Binding-site contacts:
Ligand atom C3 contacts residue ASN93 of chain 1.A at 3.8 Å.
Ligand atom C1 contacts residue ASN93 of chain 1.A at 1.4 Å.
Ligand atom C3 contacts residue THR90 of chain 1.A at 3.9 Å.
Ligand atom C7 contacts residue GLN97 of chain 1.A at 3.4 Å.
Ligand atom O7 contacts residue ASN93 of chain 1.A at 3.5 Å (h-bond).
Ligand atom O4 contacts residue PHE88 of chain 1.A at 3.8 Å.
Ligand atom C8 contacts residue LEU103 of chain 1.A at 3.9 Å (hydrophobic).
Ligand atom O5 contacts residue THR90 of chain 1.A at 4.0 Å.
Ligand atom C4 contacts residue THR90 of chain 1.A at 4.1 Å.
Ligand atom C2 contacts residue MET91 of chain 1.A at 3.8 Å (hydrophobic).
Ligand atom N2 contacts residue ASN93 of chain 1.A at 3.0 Å (h-bond).
Ligand atom O7 contacts residue GLN97 of chain 1.A at 3.6 Å.
Ligand atom C8 contacts residue GLN97 of chain 1.A at 3.0 Å.
Ligand atom C8 contacts residue MET91 of chain 1.A at 3.4 Å (hydrophobic).
Ligand atom C3 contacts residue MET91 of chain 1.A at 4.0 Å (hydrophobic).
Ligand atom O3 contacts residue MET91 of chain 1.A at 4.5 Å.
Ligand atom N2 contacts residue MET91 of chain 1.A at 2.8 Å (h-bond).
Ligand atom N2 contacts residue GLN97 of chain 1.A at 3.9 Å.
Ligand atom C1 contacts residue MET91 of chain 1.A at 4.2 Å (hydrophobic).
Ligand atom O5 contacts residue ASN93 of chain 1.A at 2.3 Å (h-bond).
Ligand atom C5 contacts residue THR90 of chain 1.A at 3.5 Å.
Ligand atom C5 contacts residue ASN93 of chain 1.A at 3.6 Å.
Ligand atom O3 contacts residue PHE88 of chain 1.A at 4.3 Å.
Ligand atom C1 contacts residue THR90 of chain 1.A at 3.6 Å.
Ligand atom O4 contacts residue THR90 of chain 1.A at 4.3 Å.
Ligand atom N2 contacts residue PHE92 of chain 1.A at 4.4 Å.
Ligand atom C1 contacts residue PHE92 of chain 1.A at 4.4 Å (hydrophobic).
Ligand atom C7 contacts residue ASN93 of chain 1.A at 3.5 Å.
Ligand atom C2 contacts residue ASN93 of chain 1.A at 2.5 Å.
Ligand atom C2 contacts residue THR90 of chain 1.A at 4.2 Å.
Ligand atom C3 contacts residue PHE88 of chain 1.A at 4.4 Å (hydrophobic).
Ligand atom C4 contacts residue ASN93 of chain 1.A at 4.2 Å.
Ligand atom C7 contacts residue MET91 of chain 1.A at 3.6 Å (hydrophobic).

This small molecule binds to this protein.
Small molecule (SMILES): CC(=O)N[C@@H]1[C@@H](O)[C@H](O)[C@@H](CO)O[C@H]1O

Sequence of chain 1.A:
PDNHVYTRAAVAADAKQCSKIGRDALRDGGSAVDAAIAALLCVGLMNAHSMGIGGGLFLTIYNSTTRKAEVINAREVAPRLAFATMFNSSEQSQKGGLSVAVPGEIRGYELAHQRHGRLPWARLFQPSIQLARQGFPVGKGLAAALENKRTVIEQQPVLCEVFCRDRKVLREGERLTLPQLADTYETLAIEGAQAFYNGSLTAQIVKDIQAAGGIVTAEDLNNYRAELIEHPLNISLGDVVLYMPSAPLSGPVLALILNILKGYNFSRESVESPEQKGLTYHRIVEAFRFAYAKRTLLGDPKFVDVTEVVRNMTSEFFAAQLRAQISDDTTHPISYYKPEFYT